The small molecule below binds the protein below.
Small molecule (SMILES): O=C1NCC[C@H]1C[C@@H](CO)NC(=O)[C@@H]1CC2(CCCCC2)CN1C(=O)OCc1ccccc1

Binding-site contacts:
Ligand atom N2 contacts residue CYS145 of chain 1.A at 2.9 Å (h-bond).
Ligand atom C23 contacts residue TYR54 of chain 1.A at 3.6 Å (hydrophobic).
Ligand atom O5 contacts residue HIS163 of chain 1.A at 2.6 Å (h-bond).
Ligand atom O5 contacts residue PHE140 of chain 1.A at 3.4 Å.
Ligand atom N2 contacts residue HIS164 of chain 1.A at 3.0 Å (h-bond).
Ligand atom O5 contacts residue GLU166 of chain 1.A at 3.7 Å.
Ligand atom C4 contacts residue HIS164 of chain 1.A at 3.5 Å.
Ligand atom C6 contacts residue HIS164 of chain 1.A at 3.7 Å.
Ligand atom C13 contacts residue CYS145 of chain 1.A at 1.8 Å (hydrophobic).
Ligand atom C11 contacts residue HIS163 of chain 1.A at 3.9 Å.
Ligand atom O5 contacts residue HIS172 of chain 1.A at 3.6 Å.
Ligand atom C9 contacts residue GLU166 of chain 1.A at 3.6 Å.
Ligand atom O6 contacts residue CYS145 of chain 1.A at 2.8 Å (h-bond).
Ligand atom C1 contacts residue GLU166 of chain 1.A at 4.0 Å.
Ligand atom C9 contacts residue HIS163 of chain 1.A at 3.7 Å.
Ligand atom C14 contacts residue GLU166 of chain 1.A at 3.3 Å.
Ligand atom O6 contacts residue GLY143 of chain 1.A at 3.0 Å (h-bond).
Ligand atom O6 contacts residue SER144 of chain 1.A at 3.2 Å (h-bond).
Ligand atom N3 contacts residue PHE140 of chain 1.A at 3.3 Å (h-bond).
Ligand atom C23 contacts residue ASP187 of chain 1.A at 3.4 Å.
Ligand atom C11 contacts residue SER144 of chain 1.A at 3.9 Å.
Ligand atom C8 contacts residue LEU141 of chain 1.A at 3.9 Å (hydrophobic).
Ligand atom O2 contacts residue GLU166 of chain 1.A at 2.9 Å (salt-bridge).
Ligand atom C24 contacts residue HIS41 of chain 1.A at 3.9 Å.
Ligand atom C4 contacts residue MET165 of chain 1.A at 3.8 Å (hydrophobic).
Ligand atom C5 contacts residue HIS41 of chain 1.A at 3.8 Å.
Ligand atom C12 contacts residue CYS145 of chain 1.A at 2.7 Å (hydrophobic).
Ligand atom C11 contacts residue CYS145 of chain 1.A at 3.1 Å (hydrophobic).
Ligand atom C9 contacts residue PHE140 of chain 1.A at 4.0 Å (hydrophobic).
Ligand atom O5 contacts residue MET165 of chain 1.A at 3.8 Å.
Ligand atom C16 contacts residue GLU166 of chain 1.A at 3.9 Å.
Ligand atom C11 contacts residue LEU141 of chain 1.A at 3.9 Å (hydrophobic).
Ligand atom N3 contacts residue GLU166 of chain 1.A at 3.1 Å (salt-bridge).
Ligand atom C23 contacts residue HIS41 of chain 1.A at 3.8 Å.
Ligand atom O2 contacts residue MET165 of chain 1.A at 3.4 Å.
Ligand atom C22 contacts residue ARG188 of chain 1.A at 3.8 Å.
Ligand atom C1 contacts residue MET165 of chain 1.A at 3.9 Å (hydrophobic).
Ligand atom C22 contacts residue ASP187 of chain 1.A at 3.5 Å.
Ligand atom C8 contacts residue ASN142 of chain 1.A at 3.7 Å.
Ligand atom C7 contacts residue GLU166 of chain 1.A at 3.9 Å.

Sequence of chain 1.A:
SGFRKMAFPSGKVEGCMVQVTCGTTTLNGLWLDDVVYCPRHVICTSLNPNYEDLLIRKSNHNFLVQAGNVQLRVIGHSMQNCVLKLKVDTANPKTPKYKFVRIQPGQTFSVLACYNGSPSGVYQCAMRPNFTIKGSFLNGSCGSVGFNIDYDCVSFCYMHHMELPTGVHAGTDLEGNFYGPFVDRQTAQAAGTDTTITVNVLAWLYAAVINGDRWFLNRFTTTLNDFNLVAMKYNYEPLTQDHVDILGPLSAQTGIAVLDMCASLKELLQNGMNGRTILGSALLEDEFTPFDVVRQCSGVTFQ

Sequence of chain 2.A:
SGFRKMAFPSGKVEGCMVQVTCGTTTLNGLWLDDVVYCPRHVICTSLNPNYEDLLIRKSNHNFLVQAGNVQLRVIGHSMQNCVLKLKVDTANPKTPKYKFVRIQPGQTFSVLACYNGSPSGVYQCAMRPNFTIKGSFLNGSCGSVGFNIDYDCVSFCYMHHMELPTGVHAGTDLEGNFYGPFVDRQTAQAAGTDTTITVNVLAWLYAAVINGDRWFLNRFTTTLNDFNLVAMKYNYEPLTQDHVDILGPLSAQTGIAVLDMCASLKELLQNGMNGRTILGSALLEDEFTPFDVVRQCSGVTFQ